The small molecule below binds the protein below.
Small molecule (SMILES): CC(=O)N[C@@H]1[C@@H](O)[C@H](O)[C@@H](CO)O[C@H]1O

Binding-site contacts:
Ligand atom C4 contacts residue ASN61 of chain 1.C at 4.0 Å.
Ligand atom O5 contacts residue TYR28 of chain 1.C at 3.9 Å.
Ligand atom C1 contacts residue ASN61 of chain 1.C at 3.6 Å.
Ligand atom O3 contacts residue ASN61 of chain 1.C at 4.0 Å.
Ligand atom O5 contacts residue ASN61 of chain 1.C at 3.9 Å.
Ligand atom O7 contacts residue ASN61 of chain 1.C at 2.9 Å (h-bond).
Ligand atom C6 contacts residue TYR28 of chain 1.C at 3.7 Å (hydrophobic).
Ligand atom O6 contacts residue ASN61 of chain 1.C at 4.3 Å.
Ligand atom O6 contacts residue TYR28 of chain 1.C at 3.2 Å.
Ligand atom C2 contacts residue ASN61 of chain 1.C at 3.3 Å.
Ligand atom C3 contacts residue ASN61 of chain 1.C at 4.1 Å.
Ligand atom N2 contacts residue ASN61 of chain 1.C at 3.8 Å.
Ligand atom C7 contacts residue ASN61 of chain 1.C at 3.6 Å.

Sequence of chain 1.C:
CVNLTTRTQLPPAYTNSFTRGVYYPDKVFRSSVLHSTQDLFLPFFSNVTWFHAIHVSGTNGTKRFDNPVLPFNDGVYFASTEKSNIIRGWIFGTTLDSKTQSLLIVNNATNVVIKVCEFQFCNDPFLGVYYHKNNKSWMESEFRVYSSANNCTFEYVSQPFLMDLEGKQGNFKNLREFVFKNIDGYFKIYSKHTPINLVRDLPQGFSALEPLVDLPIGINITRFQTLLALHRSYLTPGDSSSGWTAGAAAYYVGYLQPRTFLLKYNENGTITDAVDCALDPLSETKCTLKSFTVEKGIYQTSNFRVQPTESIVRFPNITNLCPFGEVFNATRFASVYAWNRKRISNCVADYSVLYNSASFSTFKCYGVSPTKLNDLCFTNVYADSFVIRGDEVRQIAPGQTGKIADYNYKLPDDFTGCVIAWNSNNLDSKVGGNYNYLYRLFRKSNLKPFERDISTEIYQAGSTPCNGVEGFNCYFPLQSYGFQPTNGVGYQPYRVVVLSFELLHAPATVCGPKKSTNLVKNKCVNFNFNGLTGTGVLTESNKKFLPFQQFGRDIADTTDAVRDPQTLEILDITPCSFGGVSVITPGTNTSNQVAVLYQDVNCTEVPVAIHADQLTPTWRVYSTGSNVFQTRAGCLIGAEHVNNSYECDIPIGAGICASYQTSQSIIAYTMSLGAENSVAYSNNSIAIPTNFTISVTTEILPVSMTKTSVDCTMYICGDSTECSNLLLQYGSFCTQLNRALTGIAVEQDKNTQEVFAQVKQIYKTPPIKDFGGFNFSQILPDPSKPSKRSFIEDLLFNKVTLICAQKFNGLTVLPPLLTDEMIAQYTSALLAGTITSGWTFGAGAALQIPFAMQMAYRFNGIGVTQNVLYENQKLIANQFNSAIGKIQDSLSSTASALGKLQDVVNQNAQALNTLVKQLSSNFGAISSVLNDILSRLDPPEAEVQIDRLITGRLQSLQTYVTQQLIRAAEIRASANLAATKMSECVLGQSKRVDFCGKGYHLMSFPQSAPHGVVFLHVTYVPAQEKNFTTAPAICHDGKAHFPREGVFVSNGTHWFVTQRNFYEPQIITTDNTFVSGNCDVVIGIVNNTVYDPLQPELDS